Binding-site contacts:
Ligand atom C8 contacts residue GLU275 of chain 1.B at 3.4 Å.
Ligand atom O6 contacts residue LYS552 of chain 1.A at 4.5 Å.
Ligand atom C5 contacts residue ASN276 of chain 1.B at 3.7 Å.
Ligand atom N2 contacts residue GLU275 of chain 1.B at 3.0 Å (salt-bridge).
Ligand atom C8 contacts residue ASN276 of chain 1.B at 4.4 Å.
Ligand atom C3 contacts residue GLU275 of chain 1.B at 4.5 Å.
Ligand atom C1 contacts residue GLU275 of chain 1.B at 3.5 Å.
Ligand atom C1 contacts residue ASN276 of chain 1.B at 1.4 Å.
Ligand atom O7 contacts residue ASN276 of chain 1.B at 3.2 Å (h-bond).
Ligand atom C4 contacts residue ASN276 of chain 1.B at 4.2 Å.
Ligand atom C7 contacts residue ASN276 of chain 1.B at 3.2 Å.
Ligand atom O5 contacts residue ASN276 of chain 1.B at 2.4 Å (h-bond).
Ligand atom C2 contacts residue ASN276 of chain 1.B at 2.5 Å.
Ligand atom N2 contacts residue ASN276 of chain 1.B at 2.9 Å (h-bond).
Ligand atom C6 contacts residue LYS552 of chain 1.A at 3.4 Å.
Ligand atom C5 contacts residue LYS552 of chain 1.A at 3.4 Å.
Ligand atom C7 contacts residue GLU275 of chain 1.B at 3.5 Å.
Ligand atom O7 contacts residue GLU275 of chain 1.B at 4.5 Å.
Ligand atom C1 contacts residue LYS552 of chain 1.A at 3.4 Å.
Ligand atom O5 contacts residue LYS552 of chain 1.A at 2.6 Å (salt-bridge).
Ligand atom C3 contacts residue ASN276 of chain 1.B at 3.8 Å.
Ligand atom C2 contacts residue GLU275 of chain 1.B at 3.8 Å.

Sequence of chain 1.A:
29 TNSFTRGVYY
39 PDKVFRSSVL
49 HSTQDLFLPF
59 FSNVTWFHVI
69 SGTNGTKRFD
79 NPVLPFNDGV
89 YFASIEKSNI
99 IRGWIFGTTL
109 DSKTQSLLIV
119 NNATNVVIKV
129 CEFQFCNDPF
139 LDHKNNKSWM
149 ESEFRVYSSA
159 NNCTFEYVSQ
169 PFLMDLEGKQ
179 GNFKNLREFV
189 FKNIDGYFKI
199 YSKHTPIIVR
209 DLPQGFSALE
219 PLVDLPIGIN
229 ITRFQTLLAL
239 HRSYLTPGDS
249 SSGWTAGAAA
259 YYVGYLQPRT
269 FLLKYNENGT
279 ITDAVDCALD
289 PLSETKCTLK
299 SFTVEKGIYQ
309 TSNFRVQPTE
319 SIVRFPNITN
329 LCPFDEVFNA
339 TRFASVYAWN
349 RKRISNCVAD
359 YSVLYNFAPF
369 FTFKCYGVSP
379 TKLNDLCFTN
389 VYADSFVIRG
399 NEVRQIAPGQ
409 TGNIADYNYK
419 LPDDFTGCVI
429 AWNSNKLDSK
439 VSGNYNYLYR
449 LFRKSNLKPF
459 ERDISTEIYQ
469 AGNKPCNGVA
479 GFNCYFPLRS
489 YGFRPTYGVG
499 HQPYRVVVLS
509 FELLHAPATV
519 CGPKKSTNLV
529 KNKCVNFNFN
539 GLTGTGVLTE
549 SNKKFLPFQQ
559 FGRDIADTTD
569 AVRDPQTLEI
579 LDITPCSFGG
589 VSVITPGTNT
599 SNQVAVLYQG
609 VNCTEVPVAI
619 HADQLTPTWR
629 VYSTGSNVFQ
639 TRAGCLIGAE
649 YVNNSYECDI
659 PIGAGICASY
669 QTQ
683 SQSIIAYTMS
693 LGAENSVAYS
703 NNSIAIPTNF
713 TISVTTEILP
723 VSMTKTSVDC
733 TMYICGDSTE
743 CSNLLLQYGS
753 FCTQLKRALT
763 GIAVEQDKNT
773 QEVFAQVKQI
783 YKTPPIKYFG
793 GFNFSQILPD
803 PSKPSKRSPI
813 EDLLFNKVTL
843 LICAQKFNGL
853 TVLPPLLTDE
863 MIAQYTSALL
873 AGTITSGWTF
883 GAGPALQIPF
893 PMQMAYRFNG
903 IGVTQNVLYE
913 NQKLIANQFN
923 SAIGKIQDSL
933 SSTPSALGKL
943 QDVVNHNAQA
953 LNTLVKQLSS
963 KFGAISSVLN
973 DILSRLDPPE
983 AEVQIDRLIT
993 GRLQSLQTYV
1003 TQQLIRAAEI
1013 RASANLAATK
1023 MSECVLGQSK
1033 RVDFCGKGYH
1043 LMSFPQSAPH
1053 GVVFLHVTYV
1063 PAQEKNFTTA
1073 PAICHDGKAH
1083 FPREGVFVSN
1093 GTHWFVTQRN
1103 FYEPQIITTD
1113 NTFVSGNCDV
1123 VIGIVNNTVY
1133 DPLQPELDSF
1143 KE

Sequence of chain 1.B:
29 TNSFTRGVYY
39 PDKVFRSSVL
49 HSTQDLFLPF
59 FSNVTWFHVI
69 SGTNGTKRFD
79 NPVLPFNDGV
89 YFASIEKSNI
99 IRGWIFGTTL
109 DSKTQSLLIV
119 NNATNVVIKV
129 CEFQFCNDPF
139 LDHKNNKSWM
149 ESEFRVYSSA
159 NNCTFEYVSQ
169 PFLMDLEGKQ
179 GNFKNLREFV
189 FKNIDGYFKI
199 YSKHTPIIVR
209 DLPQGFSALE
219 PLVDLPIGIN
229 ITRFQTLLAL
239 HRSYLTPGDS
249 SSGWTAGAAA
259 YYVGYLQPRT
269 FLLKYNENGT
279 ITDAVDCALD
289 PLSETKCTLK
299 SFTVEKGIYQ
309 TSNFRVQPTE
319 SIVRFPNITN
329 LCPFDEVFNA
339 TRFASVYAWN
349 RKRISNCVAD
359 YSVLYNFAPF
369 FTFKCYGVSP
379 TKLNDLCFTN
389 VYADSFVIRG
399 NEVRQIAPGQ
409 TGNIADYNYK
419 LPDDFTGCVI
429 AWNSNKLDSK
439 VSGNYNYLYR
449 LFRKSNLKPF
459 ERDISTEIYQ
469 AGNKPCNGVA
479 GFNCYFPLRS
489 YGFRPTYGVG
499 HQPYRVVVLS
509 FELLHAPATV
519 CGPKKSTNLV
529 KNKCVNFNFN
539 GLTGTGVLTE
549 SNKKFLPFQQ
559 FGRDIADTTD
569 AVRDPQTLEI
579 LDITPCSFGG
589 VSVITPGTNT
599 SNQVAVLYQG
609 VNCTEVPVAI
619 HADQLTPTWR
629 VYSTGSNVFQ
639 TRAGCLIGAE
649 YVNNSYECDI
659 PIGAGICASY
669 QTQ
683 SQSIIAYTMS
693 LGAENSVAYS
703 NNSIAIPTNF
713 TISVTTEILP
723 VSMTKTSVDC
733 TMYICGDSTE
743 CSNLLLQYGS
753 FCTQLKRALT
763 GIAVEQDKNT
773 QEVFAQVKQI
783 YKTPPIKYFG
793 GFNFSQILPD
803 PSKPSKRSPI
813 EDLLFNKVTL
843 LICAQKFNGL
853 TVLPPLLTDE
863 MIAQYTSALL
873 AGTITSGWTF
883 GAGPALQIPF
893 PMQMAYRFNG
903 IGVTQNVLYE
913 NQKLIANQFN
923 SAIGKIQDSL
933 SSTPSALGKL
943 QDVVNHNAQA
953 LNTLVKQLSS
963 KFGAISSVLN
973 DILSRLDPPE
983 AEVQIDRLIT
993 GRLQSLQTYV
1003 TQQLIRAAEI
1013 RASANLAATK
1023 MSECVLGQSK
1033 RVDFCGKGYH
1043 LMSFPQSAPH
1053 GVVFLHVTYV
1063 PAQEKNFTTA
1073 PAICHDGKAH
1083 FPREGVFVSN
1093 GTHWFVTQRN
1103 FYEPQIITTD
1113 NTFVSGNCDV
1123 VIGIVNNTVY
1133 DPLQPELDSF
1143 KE

A small-molecule ligand and the protein it binds are described below.
Small molecule (SMILES): CC(=O)N[C@@H]1[C@@H](O)[C@H](O)[C@@H](CO)O[C@H]1O